Sequence of chain 1.A:
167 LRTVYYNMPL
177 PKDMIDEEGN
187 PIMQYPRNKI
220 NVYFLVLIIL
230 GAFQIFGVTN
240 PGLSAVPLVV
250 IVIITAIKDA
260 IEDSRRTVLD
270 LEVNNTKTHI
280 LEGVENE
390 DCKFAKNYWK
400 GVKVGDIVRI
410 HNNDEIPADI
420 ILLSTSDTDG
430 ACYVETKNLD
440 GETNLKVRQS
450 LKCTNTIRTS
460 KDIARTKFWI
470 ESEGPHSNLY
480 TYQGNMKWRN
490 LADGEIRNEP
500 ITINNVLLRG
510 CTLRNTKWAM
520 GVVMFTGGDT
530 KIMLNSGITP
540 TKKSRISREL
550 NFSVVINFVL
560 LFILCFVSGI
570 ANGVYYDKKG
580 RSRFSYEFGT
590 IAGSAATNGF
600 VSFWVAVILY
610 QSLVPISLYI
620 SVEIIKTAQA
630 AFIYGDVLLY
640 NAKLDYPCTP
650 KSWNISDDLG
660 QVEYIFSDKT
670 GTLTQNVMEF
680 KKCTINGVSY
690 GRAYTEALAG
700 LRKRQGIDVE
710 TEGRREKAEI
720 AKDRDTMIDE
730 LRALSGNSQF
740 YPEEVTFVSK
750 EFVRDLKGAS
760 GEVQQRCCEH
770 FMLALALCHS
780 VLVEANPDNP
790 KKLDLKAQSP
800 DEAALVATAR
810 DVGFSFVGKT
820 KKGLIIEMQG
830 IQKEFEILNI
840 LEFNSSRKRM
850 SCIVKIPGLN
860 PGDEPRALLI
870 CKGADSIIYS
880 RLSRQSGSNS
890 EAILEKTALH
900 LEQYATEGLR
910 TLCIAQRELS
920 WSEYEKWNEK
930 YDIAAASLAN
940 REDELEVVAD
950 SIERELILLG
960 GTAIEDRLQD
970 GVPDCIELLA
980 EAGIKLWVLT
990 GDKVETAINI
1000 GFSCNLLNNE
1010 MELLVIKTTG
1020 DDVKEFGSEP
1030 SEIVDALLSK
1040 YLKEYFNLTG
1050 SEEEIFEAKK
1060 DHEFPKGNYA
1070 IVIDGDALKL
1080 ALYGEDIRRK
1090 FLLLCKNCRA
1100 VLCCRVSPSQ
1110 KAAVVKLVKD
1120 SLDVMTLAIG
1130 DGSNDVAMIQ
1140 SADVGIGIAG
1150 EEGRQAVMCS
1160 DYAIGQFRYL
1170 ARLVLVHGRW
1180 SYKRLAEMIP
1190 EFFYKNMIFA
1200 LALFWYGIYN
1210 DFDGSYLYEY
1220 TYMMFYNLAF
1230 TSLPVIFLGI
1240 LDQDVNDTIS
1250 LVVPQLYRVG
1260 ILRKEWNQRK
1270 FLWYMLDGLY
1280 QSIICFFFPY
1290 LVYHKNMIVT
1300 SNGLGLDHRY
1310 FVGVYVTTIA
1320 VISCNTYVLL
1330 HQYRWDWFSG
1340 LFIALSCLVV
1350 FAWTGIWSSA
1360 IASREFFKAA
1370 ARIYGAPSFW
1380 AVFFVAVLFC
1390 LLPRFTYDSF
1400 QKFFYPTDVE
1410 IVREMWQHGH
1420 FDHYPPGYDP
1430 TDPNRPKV

The protein below binds the small molecule below.
Small molecule (SMILES): Nc1ncnc2c1ncn2[C@@H]1O[C@H](CO[P](=O)(O)O[P](=O)(O)CP(=O)(O)O)[C@@H](O)[C@H]1O

Binding-site contacts:
Ligand atom C2 contacts residue LYS871 of chain 1.A at 3.6 Å.
Ligand atom O1G contacts residue LYS1110 of chain 1.A at 3.0 Å (salt-bridge).
Ligand atom N9 contacts residue PHE842 of chain 1.A at 3.6 Å.
Ligand atom C8 contacts residue PHE842 of chain 1.A at 3.5 Å (hydrophobic).
Ligand atom O1G contacts residue THR989 of chain 1.A at 3.5 Å.
Ligand atom O3G contacts residue MG1 of chain 1.G at 3.1 Å.
Ligand atom PG contacts residue THR669 of chain 1.A at 3.7 Å.
Ligand atom O2G contacts residue LYS668 of chain 1.A at 3.3 Å (salt-bridge).
Ligand atom C5' contacts residue LYS847 of chain 1.A at 3.7 Å.
Ligand atom O3G contacts residue ASP667 of chain 1.A at 3.2 Å (salt-bridge).
Ligand atom O2G contacts residue THR989 of chain 1.A at 3.4 Å (h-bond).
Ligand atom O3' contacts residue ASP991 of chain 1.A at 3.4 Å.
Ligand atom O1B contacts residue ARG909 of chain 1.A at 3.0 Å (salt-bridge).
Ligand atom O2A contacts residue SER844 of chain 1.A at 2.5 Å (h-bond).
Ligand atom C4 contacts residue PHE842 of chain 1.A at 3.7 Å (hydrophobic).
Ligand atom O2G contacts residue THR669 of chain 1.A at 3.1 Å (h-bond).
Ligand atom C2 contacts residue MET849 of chain 1.A at 3.7 Å (hydrophobic).
Ligand atom O3' contacts residue ARG1104 of chain 1.A at 2.8 Å (salt-bridge).
Ligand atom O1G contacts residue GLY990 of chain 1.A at 3.1 Å (h-bond).
Ligand atom O2' contacts residue THR910 of chain 1.A at 3.4 Å (h-bond).
Ligand atom O1B contacts residue THR669 of chain 1.A at 3.7 Å.
Ligand atom O5' contacts residue PHE842 of chain 1.A at 3.5 Å.
Ligand atom N1 contacts residue LYS871 of chain 1.A at 3.5 Å.
Ligand atom O3G contacts residue THR669 of chain 1.A at 3.3 Å.
Ligand atom O2B contacts residue ASN1133 of chain 1.A at 3.0 Å (h-bond).
Ligand atom C5' contacts residue GLY990 of chain 1.A at 3.7 Å.
Ligand atom O1G contacts residue ASP667 of chain 1.A at 3.0 Å (salt-bridge).
Ligand atom PG contacts residue ASP667 of chain 1.A at 3.2 Å.
Ligand atom O1A contacts residue SER844 of chain 1.A at 3.2 Å (h-bond).
Ligand atom O2G contacts residue ASP667 of chain 1.A at 2.6 Å (salt-bridge).
Ligand atom N3 contacts residue LEU911 of chain 1.A at 3.4 Å.
Ligand atom N6 contacts residue SER798 of chain 1.A at 3.4 Å (h-bond).
Ligand atom N7 contacts residue ASP800 of chain 1.A at 3.6 Å.
Ligand atom PA contacts residue SER844 of chain 1.A at 3.3 Å.
Ligand atom O1A contacts residue ASN1133 of chain 1.A at 3.5 Å (h-bond).
Ligand atom O4' contacts residue PHE842 of chain 1.A at 3.7 Å.
Ligand atom N7 contacts residue PHE842 of chain 1.A at 3.5 Å.
Ligand atom N1 contacts residue MET849 of chain 1.A at 3.4 Å.
Ligand atom O2' contacts residue LEU911 of chain 1.A at 3.6 Å.
Ligand atom N6 contacts residue GLU801 of chain 1.A at 3.2 Å (salt-bridge).